Binding-site contacts:
Ligand atom C1 contacts residue ILE46 of chain 1.A at 3.6 Å (hydrophobic).
Ligand atom C11 contacts residue GLY43 of chain 1.A at 3.6 Å.
Ligand atom CL1 contacts residue ILE84 of chain 1.A at 3.8 Å.
Ligand atom CL2 contacts residue LEU39 of chain 1.A at 3.7 Å.
Ligand atom C23 contacts residue VAL78 of chain 1.A at 4.1 Å (hydrophobic).
Ligand atom CL2 contacts residue ILE84 of chain 1.A at 3.8 Å.
Ligand atom C16 contacts residue LEU39 of chain 1.A at 3.5 Å (hydrophobic).
Ligand atom O3 contacts residue VAL78 of chain 1.A at 3.9 Å.
Ligand atom CL2 contacts residue TYR85 of chain 1.A at 3.6 Å.
Ligand atom C10 contacts residue ILE46 of chain 1.A at 3.9 Å (hydrophobic).
Ligand atom CL1 contacts residue ILE46 of chain 1.A at 3.7 Å.
Ligand atom C2 contacts residue TYR52 of chain 1.A at 3.6 Å (hydrophobic).
Ligand atom C23 contacts residue LYS79 of chain 1.A at 3.7 Å.
Ligand atom C2 contacts residue VAL78 of chain 1.A at 3.9 Å (hydrophobic).
Ligand atom C12 contacts residue LEU39 of chain 1.A at 3.6 Å (hydrophobic).
Ligand atom C1 contacts residue MET47 of chain 1.A at 3.6 Å (hydrophobic).
Ligand atom C12 contacts residue GLY43 of chain 1.A at 3.7 Å.
Ligand atom C1 contacts residue TYR52 of chain 1.A at 3.4 Å (hydrophobic).
Ligand atom C3 contacts residue TYR52 of chain 1.A at 4.1 Å (hydrophobic).
Ligand atom O1 contacts residue TYR52 of chain 1.A at 3.8 Å.
Ligand atom C9 contacts residue ILE84 of chain 1.A at 3.6 Å (hydrophobic).
Ligand atom O3 contacts residue LYS79 of chain 1.A at 4.1 Å.
Ligand atom O2 contacts residue LYS79 of chain 1.A at 2.7 Å (salt-bridge).
Ligand atom C3 contacts residue ILE46 of chain 1.A at 3.5 Å (hydrophobic).
Ligand atom C6 contacts residue HIS81 of chain 1.A at 4.0 Å.
Ligand atom O3 contacts residue HIS81 of chain 1.A at 2.9 Å (h-bond).
Ligand atom C16 contacts residue HIS81 of chain 1.A at 3.9 Å.
Ligand atom C17 contacts residue HIS81 of chain 1.A at 3.5 Å.
Ligand atom CL1 contacts residue LEU42 of chain 1.A at 4.0 Å.
Ligand atom C11 contacts residue LEU39 of chain 1.A at 3.5 Å (hydrophobic).
Ligand atom CL2 contacts residue HIS81 of chain 1.A at 3.5 Å.
Ligand atom O4 contacts residue GLY43 of chain 1.A at 3.5 Å.
Ligand atom C1 contacts residue GLY43 of chain 1.A at 4.0 Å.
Ligand atom C14 contacts residue LEU39 of chain 1.A at 4.1 Å (hydrophobic).
Ligand atom C8 contacts residue ILE84 of chain 1.A at 4.0 Å (hydrophobic).
Ligand atom O1 contacts residue VAL78 of chain 1.A at 4.2 Å.
Ligand atom C28 contacts residue MET47 of chain 1.A at 3.8 Å (hydrophobic).
Ligand atom C15 contacts residue LEU39 of chain 1.A at 3.4 Å (hydrophobic).
Ligand atom C23 contacts residue HIS81 of chain 1.A at 4.0 Å.
Ligand atom C21 contacts residue VAL78 of chain 1.A at 3.7 Å (hydrophobic).

Sequence of chain 1.A:
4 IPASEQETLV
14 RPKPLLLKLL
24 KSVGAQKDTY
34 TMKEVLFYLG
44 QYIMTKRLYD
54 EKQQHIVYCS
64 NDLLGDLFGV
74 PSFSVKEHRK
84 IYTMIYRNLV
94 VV

The protein below binds the small molecule below.
Small molecule (SMILES): C[C@]1(CC(=O)O)C[C@H](c2cccc(Cl)c2)[C@@H](c2ccc(Cl)cc2)N([C@H](CS(=O)(=O)N2CCCC2)C2CC2)C1=O